Sequence of chain 1.B:
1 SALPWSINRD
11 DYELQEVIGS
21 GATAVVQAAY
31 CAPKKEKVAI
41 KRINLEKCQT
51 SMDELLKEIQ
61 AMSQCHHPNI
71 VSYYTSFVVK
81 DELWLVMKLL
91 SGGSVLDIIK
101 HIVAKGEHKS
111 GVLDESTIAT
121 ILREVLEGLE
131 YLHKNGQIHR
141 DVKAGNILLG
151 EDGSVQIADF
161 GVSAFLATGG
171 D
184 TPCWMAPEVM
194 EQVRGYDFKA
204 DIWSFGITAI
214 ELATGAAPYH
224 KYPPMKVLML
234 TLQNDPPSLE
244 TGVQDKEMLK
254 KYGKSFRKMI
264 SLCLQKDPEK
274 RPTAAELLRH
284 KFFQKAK

Binding-site contacts:
Ligand atom N9 contacts residue VAL26 of chain 1.B at 3.9 Å.
Ligand atom C5' contacts residue VAL26 of chain 1.B at 3.3 Å (hydrophobic).
Ligand atom O2B contacts residue MG1 of chain 1.H at 3.5 Å.
Ligand atom O5' contacts residue VAL26 of chain 1.B at 3.7 Å.
Ligand atom N3 contacts residue LEU90 of chain 1.B at 3.9 Å.
Ligand atom N7 contacts residue MET87 of chain 1.B at 3.4 Å.
Ligand atom C8 contacts residue MG1 of chain 1.H at 4.0 Å.
Ligand atom PA contacts residue LYS41 of chain 1.B at 3.8 Å.
Ligand atom N6 contacts residue LYS88 of chain 1.B at 2.9 Å (salt-bridge).
Ligand atom N1 contacts residue LEU90 of chain 1.B at 2.9 Å (h-bond).
Ligand atom O3G contacts residue ASN146 of chain 1.B at 2.8 Å (h-bond).
Ligand atom N1 contacts residue LYS88 of chain 1.B at 3.6 Å.
Ligand atom O2' contacts residue MG1 of chain 1.H at 3.9 Å.
Ligand atom C8 contacts residue VAL26 of chain 1.B at 3.9 Å (hydrophobic).
Ligand atom C4 contacts residue LEU148 of chain 1.B at 4.0 Å (hydrophobic).
Ligand atom O2G contacts residue ASP159 of chain 1.B at 3.5 Å (salt-bridge).
Ligand atom N6 contacts residue VAL71 of chain 1.B at 3.6 Å.
Ligand atom O1A contacts residue LYS41 of chain 1.B at 3.0 Å (salt-bridge).
Ligand atom N6 contacts residue ALA39 of chain 1.B at 3.9 Å.
Ligand atom N1 contacts residue LEU89 of chain 1.B at 3.8 Å.
Ligand atom C2 contacts residue LEU90 of chain 1.B at 3.0 Å (hydrophobic).
Ligand atom C6 contacts residue LYS88 of chain 1.B at 3.7 Å.
Ligand atom C1' contacts residue ILE18 of chain 1.B at 3.8 Å (hydrophobic).
Ligand atom C6 contacts residue LEU148 of chain 1.B at 3.6 Å (hydrophobic).
Ligand atom O1G contacts residue LYS143 of chain 1.B at 3.3 Å (salt-bridge).
Ligand atom C4' contacts residue GLY19 of chain 1.B at 3.7 Å.
Ligand atom O3G contacts residue MG1 of chain 1.H at 3.5 Å.
Ligand atom N1 contacts residue LEU148 of chain 1.B at 4.0 Å.
Ligand atom C5 contacts residue LEU148 of chain 1.B at 3.6 Å (hydrophobic).
Ligand atom C2' contacts residue MG1 of chain 1.H at 3.6 Å.
Ligand atom N6 contacts residue MET87 of chain 1.B at 3.5 Å (h-bond).
Ligand atom O3G contacts residue ASP159 of chain 1.B at 3.4 Å (salt-bridge).
Ligand atom C6 contacts residue ALA39 of chain 1.B at 3.9 Å (hydrophobic).
Ligand atom O1A contacts residue ASP159 of chain 1.B at 3.9 Å.
Ligand atom C2 contacts residue LEU89 of chain 1.B at 3.9 Å (hydrophobic).
Ligand atom PG contacts residue ASP159 of chain 1.B at 4.0 Å.
Ligand atom C5 contacts residue MET87 of chain 1.B at 3.9 Å (hydrophobic).
Ligand atom O2A contacts residue LYS41 of chain 1.B at 3.7 Å.
Ligand atom O4' contacts residue ILE18 of chain 1.B at 3.4 Å.
Ligand atom O4' contacts residue VAL26 of chain 1.B at 3.5 Å.

This small molecule binds to this protein.
Small molecule (SMILES): Nc1ncnc2c1ncn2[C@@H]1O[C@H](CO[P](=O)(O)O[P](=O)(O)NP(=O)(O)O)[C@@H](O)[C@H]1O